Sequence of chain 2.A:
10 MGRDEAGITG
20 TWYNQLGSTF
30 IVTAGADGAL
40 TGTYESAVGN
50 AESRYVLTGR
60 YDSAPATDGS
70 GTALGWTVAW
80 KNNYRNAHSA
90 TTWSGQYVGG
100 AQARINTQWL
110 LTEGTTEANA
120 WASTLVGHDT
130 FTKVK

Binding-site contacts:
Ligand atom C7 contacts residue TRP108 of chain 4.A at 3.4 Å (hydrophobic).
Ligand atom C20 contacts residue TRP120 of chain 2.A at 3.2 Å (hydrophobic).
Ligand atom C19 contacts residue TRP120 of chain 2.A at 3.6 Å (hydrophobic).
Ligand atom O2 contacts residue TYR43 of chain 4.A at 2.7 Å (h-bond).
Ligand atom C13 contacts residue SER122 of chain 4.A at 3.8 Å.
Ligand atom C10 contacts residue VAL47 of chain 4.A at 3.7 Å (hydrophobic).
Ligand atom C24 contacts residue SER88 of chain 4.A at 3.7 Å.
Ligand atom C19 contacts residue ALA121 of chain 2.A at 3.5 Å (hydrophobic).
Ligand atom FE1 contacts residue GLU112 of chain 4.A at 2.2 Å.
Ligand atom O1 contacts residue GLY48 of chain 4.A at 3.6 Å.
Ligand atom C14 contacts residue SER122 of chain 4.A at 3.4 Å.
Ligand atom O2 contacts residue ASN23 of chain 4.A at 3.0 Å (h-bond).
Ligand atom N4 contacts residue GLU112 of chain 4.A at 3.0 Å (salt-bridge).
Ligand atom O2 contacts residue SER27 of chain 4.A at 2.7 Å (h-bond).
Ligand atom S1 contacts residue TRP79 of chain 4.A at 3.6 Å.
Ligand atom N1 contacts residue ASP128 of chain 4.A at 2.8 Å (salt-bridge).
Ligand atom N6 contacts residue SER88 of chain 4.A at 2.9 Å (h-bond).
Ligand atom C9 contacts residue SER27 of chain 4.A at 3.7 Å.
Ligand atom C12 contacts residue GLU112 of chain 4.A at 3.2 Å.
Ligand atom C21 contacts residue TRP120 of chain 2.A at 3.6 Å (hydrophobic).
Ligand atom N2 contacts residue VAL47 of chain 4.A at 3.6 Å.
Ligand atom C9 contacts residue ASP128 of chain 4.A at 3.7 Å.
Ligand atom C9 contacts residue LEU25 of chain 4.A at 3.6 Å (hydrophobic).
Ligand atom C15 contacts residue ALA121 of chain 4.A at 3.1 Å (hydrophobic).
Ligand atom N2 contacts residue SER45 of chain 4.A at 3.0 Å (h-bond).
Ligand atom C5 contacts residue SER45 of chain 4.A at 3.4 Å.
Ligand atom C10 contacts residue TRP120 of chain 2.A at 3.7 Å (hydrophobic).
Ligand atom N3 contacts residue GLU112 of chain 4.A at 3.2 Å (salt-bridge).
Ligand atom C14 contacts residue ALA121 of chain 4.A at 3.6 Å (hydrophobic).
Ligand atom C6 contacts residue TRP120 of chain 2.A at 3.7 Å (hydrophobic).
Ligand atom C1 contacts residue ASN49 of chain 4.A at 3.7 Å.
Ligand atom C11 contacts residue GLU112 of chain 4.A at 2.8 Å.
Ligand atom O1 contacts residue ASN49 of chain 4.A at 2.8 Å (h-bond).
Ligand atom C9 contacts residue TYR43 of chain 4.A at 3.5 Å (hydrophobic).
Ligand atom C24 contacts residue GLU112 of chain 4.A at 3.4 Å.
Ligand atom S1 contacts residue THR90 of chain 4.A at 3.4 Å (h-bond).
Ligand atom C13 contacts residue LEU124 of chain 4.A at 3.6 Å (hydrophobic).
Ligand atom C2 contacts residue TRP79 of chain 4.A at 3.6 Å (hydrophobic).
Ligand atom C2 contacts residue ASN49 of chain 4.A at 3.6 Å.
Ligand atom C5 contacts residue VAL47 of chain 4.A at 3.7 Å (hydrophobic).

This protein binds this small molecule.
Small molecule (SMILES): O=C(CCCC[C@@H]1SC[C@@H]2NC(=O)N[C@@H]21)NCC[N+]1(Cc2ccccn2)Cc2cccc[n+]2[Fe]1

Sequence of chain 4.A:
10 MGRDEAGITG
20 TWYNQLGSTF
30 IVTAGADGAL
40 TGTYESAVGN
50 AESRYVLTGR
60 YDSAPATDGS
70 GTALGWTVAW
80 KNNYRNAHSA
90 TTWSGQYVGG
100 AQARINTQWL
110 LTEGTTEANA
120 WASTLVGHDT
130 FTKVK